The protein below binds the small molecule below.
Small molecule (SMILES): CC1O[Rh+]2(O)(O)OC(C)O[Rh+]2(O)(O)O1

Sequence of chain 1.B:
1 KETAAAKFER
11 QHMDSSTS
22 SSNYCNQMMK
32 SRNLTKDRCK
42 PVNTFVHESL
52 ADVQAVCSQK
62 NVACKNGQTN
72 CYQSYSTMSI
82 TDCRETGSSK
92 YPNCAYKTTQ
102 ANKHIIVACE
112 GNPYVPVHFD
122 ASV

Binding-site contacts:
Ligand atom O1 contacts residue VAL118 of chain 1.B at 3.2 Å (h-bond).
Ligand atom RH1 contacts residue VAL118 of chain 1.B at 4.5 Å.
Ligand atom C2 contacts residue HIS119 of chain 1.B at 4.2 Å.
Ligand atom C1 contacts residue VAL118 of chain 1.B at 3.3 Å (hydrophobic).
Ligand atom C2 contacts residue LYS7 of chain 1.B at 4.2 Å.
Ligand atom O1 contacts residue PHE120 of chain 1.B at 4.2 Å.
Ligand atom C1 contacts residue HIS119 of chain 1.B at 4.0 Å.
Ligand atom C2 contacts residue PHE8 of chain 1.B at 3.7 Å (hydrophobic).
Ligand atom C1 contacts residue LYS7 of chain 1.B at 4.4 Å.
Ligand atom C3 contacts residue VAL118 of chain 1.B at 3.5 Å (hydrophobic).
Ligand atom C4 contacts residue ALA4 of chain 1.B at 4.5 Å (hydrophobic).
Ligand atom O7 contacts residue HIS119 of chain 1.B at 3.2 Å.
Ligand atom C2 contacts residue VAL118 of chain 1.B at 3.4 Å (hydrophobic).
Ligand atom RH1 contacts residue HIS119 of chain 1.B at 2.2 Å.
Ligand atom O6 contacts residue HIS119 of chain 1.B at 2.9 Å (h-bond).
Ligand atom RH2 contacts residue LYS7 of chain 1.B at 4.0 Å.
Ligand atom O1 contacts residue HIS119 of chain 1.B at 2.9 Å (h-bond).
Ligand atom O2 contacts residue VAL118 of chain 1.B at 4.1 Å.
Ligand atom C4 contacts residue VAL118 of chain 1.B at 3.6 Å (hydrophobic).
Ligand atom O2 contacts residue GLN11 of chain 1.B at 3.8 Å.
Ligand atom O2 contacts residue LYS7 of chain 1.B at 3.3 Å.
Ligand atom C2 contacts residue HIS12 of chain 1.B at 4.1 Å.
Ligand atom O5 contacts residue LYS7 of chain 1.B at 4.2 Å.
Ligand atom C2 contacts residue GLN11 of chain 1.B at 3.4 Å.
Ligand atom O3 contacts residue HIS119 of chain 1.B at 3.2 Å (h-bond).
Ligand atom C3 contacts residue HIS119 of chain 1.B at 4.2 Å.
Ligand atom C1 contacts residue GLN11 of chain 1.B at 3.9 Å.
Ligand atom O7 contacts residue VAL118 of chain 1.B at 3.5 Å (h-bond).
Ligand atom O8 contacts residue VAL118 of chain 1.B at 4.0 Å.